Binding-site contacts:
Ligand atom O7 contacts residue PRO795 of chain 1.A at 4.4 Å.
Ligand atom O5 contacts residue ARG830 of chain 1.A at 4.3 Å.
Ligand atom O7 contacts residue ASN832 of chain 1.A at 3.7 Å.
Ligand atom C8 contacts residue HIS797 of chain 1.A at 3.4 Å.
Ligand atom N2 contacts residue ASN832 of chain 1.A at 2.7 Å (h-bond).
Ligand atom C5 contacts residue ASN832 of chain 1.A at 3.5 Å.
Ligand atom C2 contacts residue ASN832 of chain 1.A at 2.5 Å.
Ligand atom C1 contacts residue ARG830 of chain 1.A at 3.4 Å.
Ligand atom N2 contacts residue HIS797 of chain 1.A at 4.3 Å.
Ligand atom C8 contacts residue ILE796 of chain 1.A at 4.4 Å (hydrophobic).
Ligand atom C5 contacts residue ARG830 of chain 1.A at 3.6 Å.
Ligand atom C3 contacts residue ASN832 of chain 1.A at 3.8 Å.
Ligand atom C7 contacts residue HIS1059 of chain 1.A at 3.3 Å.
Ligand atom C7 contacts residue ARG830 of chain 1.A at 4.0 Å.
Ligand atom C3 contacts residue HIS1059 of chain 1.A at 4.3 Å.
Ligand atom O4 contacts residue ARG830 of chain 1.A at 3.8 Å.
Ligand atom C4 contacts residue ARG830 of chain 1.A at 4.3 Å.
Ligand atom C6 contacts residue ARG830 of chain 1.A at 3.8 Å.
Ligand atom C1 contacts residue ASN832 of chain 1.A at 1.4 Å.
Ligand atom O5 contacts residue ASN832 of chain 1.A at 2.2 Å (h-bond).
Ligand atom C4 contacts residue ASN832 of chain 1.A at 4.2 Å.
Ligand atom O7 contacts residue HIS1059 of chain 1.A at 2.8 Å (h-bond).
Ligand atom C7 contacts residue ASN832 of chain 1.A at 3.1 Å.
Ligand atom O6 contacts residue HIS869 of chain 1.A at 4.0 Å.
Ligand atom O5 contacts residue HIS869 of chain 1.A at 4.2 Å.
Ligand atom N2 contacts residue ARG830 of chain 1.A at 4.4 Å.
Ligand atom C8 contacts residue HIS1059 of chain 1.A at 3.4 Å.
Ligand atom O7 contacts residue ARG830 of chain 1.A at 3.7 Å.
Ligand atom N2 contacts residue HIS1059 of chain 1.A at 4.2 Å.
Ligand atom O3 contacts residue HIS1059 of chain 1.A at 4.1 Å.
Ligand atom C8 contacts residue ASN832 of chain 1.A at 3.5 Å.
Ligand atom C7 contacts residue HIS797 of chain 1.A at 4.5 Å.

The small molecule below binds the protein below.
Small molecule (SMILES): CC(=O)N[C@H]1[C@H](O[C@H]2[C@H](O)[C@@H](NC(C)=O)CO[C@@H]2CO)O[C@H](CO)[C@@H](O)[C@@H]1O

Sequence of chain 1.A:
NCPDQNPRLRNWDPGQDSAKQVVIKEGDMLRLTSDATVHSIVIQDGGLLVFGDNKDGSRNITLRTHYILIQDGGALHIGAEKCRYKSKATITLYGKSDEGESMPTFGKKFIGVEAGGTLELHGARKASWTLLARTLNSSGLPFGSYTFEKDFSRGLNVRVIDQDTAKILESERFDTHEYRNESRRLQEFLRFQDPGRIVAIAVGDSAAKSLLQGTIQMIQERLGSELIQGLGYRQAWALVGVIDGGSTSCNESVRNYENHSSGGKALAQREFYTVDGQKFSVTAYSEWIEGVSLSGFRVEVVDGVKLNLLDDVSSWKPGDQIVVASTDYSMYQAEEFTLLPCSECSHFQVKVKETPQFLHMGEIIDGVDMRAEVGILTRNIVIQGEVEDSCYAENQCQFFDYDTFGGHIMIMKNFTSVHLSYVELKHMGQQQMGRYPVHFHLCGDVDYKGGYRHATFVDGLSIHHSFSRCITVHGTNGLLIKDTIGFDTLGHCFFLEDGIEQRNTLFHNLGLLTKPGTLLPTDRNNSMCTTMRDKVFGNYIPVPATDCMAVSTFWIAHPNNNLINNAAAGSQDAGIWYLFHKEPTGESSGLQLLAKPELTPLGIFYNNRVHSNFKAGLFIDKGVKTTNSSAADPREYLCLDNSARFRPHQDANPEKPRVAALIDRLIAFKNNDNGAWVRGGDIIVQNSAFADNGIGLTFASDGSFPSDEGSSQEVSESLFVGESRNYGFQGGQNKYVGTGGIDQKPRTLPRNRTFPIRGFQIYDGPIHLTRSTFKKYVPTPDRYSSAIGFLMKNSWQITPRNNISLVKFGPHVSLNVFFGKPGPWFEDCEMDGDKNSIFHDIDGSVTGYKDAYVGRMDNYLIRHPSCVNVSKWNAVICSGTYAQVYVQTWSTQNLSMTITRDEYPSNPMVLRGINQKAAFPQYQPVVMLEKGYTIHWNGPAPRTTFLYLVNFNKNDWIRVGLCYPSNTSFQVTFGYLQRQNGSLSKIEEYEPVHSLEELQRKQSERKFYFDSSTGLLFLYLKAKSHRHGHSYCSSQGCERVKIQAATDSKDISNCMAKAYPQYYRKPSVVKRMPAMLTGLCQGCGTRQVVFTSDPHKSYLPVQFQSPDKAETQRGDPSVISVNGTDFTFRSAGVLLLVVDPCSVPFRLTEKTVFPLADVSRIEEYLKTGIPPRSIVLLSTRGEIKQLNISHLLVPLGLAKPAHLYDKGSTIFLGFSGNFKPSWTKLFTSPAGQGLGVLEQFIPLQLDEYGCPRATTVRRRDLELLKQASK